Binding-site contacts:
Ligand atom NAS contacts residue HEM1 of chain 1.G at 2.1 Å.
Ligand atom CAK contacts residue TYR75 of chain 1.B at 3.7 Å (hydrophobic).
Ligand atom CBD contacts residue MET432 of chain 1.B at 3.9 Å (hydrophobic).
Ligand atom CLC contacts residue ALA263 of chain 1.B at 3.6 Å.
Ligand atom CAL contacts residue MET432 of chain 1.B at 3.8 Å (hydrophobic).
Ligand atom NAU contacts residue MET332 of chain 1.B at 3.5 Å.
Ligand atom CBA contacts residue PHE82 of chain 1.B at 3.9 Å (hydrophobic).
Ligand atom CAP contacts residue LEU328 of chain 1.B at 3.9 Å (hydrophobic).
Ligand atom CAJ contacts residue LEU328 of chain 1.B at 3.9 Å (hydrophobic).
Ligand atom CAN contacts residue TYR75 of chain 1.B at 3.0 Å (hydrophobic).
Ligand atom CAH contacts residue PRO182 of chain 1.B at 3.5 Å (hydrophobic).
Ligand atom CAI contacts residue TYR75 of chain 1.B at 3.7 Å (hydrophobic).
Ligand atom CAI contacts residue TYR88 of chain 1.B at 3.6 Å (hydrophobic).
Ligand atom CLC contacts residue PHE262 of chain 1.B at 3.4 Å.
Ligand atom NAS contacts residue ALA263 of chain 1.B at 3.8 Å.
Ligand atom CBC contacts residue PRO182 of chain 1.B at 3.6 Å (hydrophobic).
Ligand atom NAT contacts residue ALA263 of chain 1.B at 3.2 Å (h-bond).
Ligand atom NAT contacts residue THR267 of chain 1.B at 3.8 Å.
Ligand atom CBA contacts residue ALA263 of chain 1.B at 3.9 Å (hydrophobic).
Ligand atom CAP contacts residue HEM1 of chain 1.G at 3.0 Å.
Ligand atom CAO contacts residue ALA263 of chain 1.B at 2.8 Å (hydrophobic).
Ligand atom CLC contacts residue PHE82 of chain 1.B at 3.8 Å.
Ligand atom NAT contacts residue LEU328 of chain 1.B at 3.9 Å.
Ligand atom CAR contacts residue TYR75 of chain 1.B at 3.9 Å (hydrophobic).
Ligand atom OAA contacts residue LEU328 of chain 1.B at 3.9 Å.
Ligand atom OAA contacts residue VAL433 of chain 1.B at 4.0 Å.
Ligand atom CLB contacts residue HEM1 of chain 1.G at 4.0 Å.
Ligand atom CAR contacts residue LEU328 of chain 1.B at 3.8 Å (hydrophobic).
Ligand atom CBE contacts residue TYR75 of chain 1.B at 3.5 Å (hydrophobic).
Ligand atom CBH contacts residue TYR75 of chain 1.B at 3.6 Å (hydrophobic).
Ligand atom CBF contacts residue PRO182 of chain 1.B at 3.7 Å (hydrophobic).
Ligand atom CAQ contacts residue PHE82 of chain 1.B at 3.4 Å (hydrophobic).
Ligand atom NAW contacts residue TYR75 of chain 1.B at 3.0 Å (h-bond).
Ligand atom NAV contacts residue MET332 of chain 1.B at 3.4 Å.
Ligand atom OAX contacts residue PRO182 of chain 1.B at 4.0 Å.
Ligand atom NBI contacts residue LEU328 of chain 1.B at 3.6 Å.
Ligand atom CAO contacts residue THR267 of chain 1.B at 3.7 Å.
Ligand atom NBI contacts residue ALA263 of chain 1.B at 4.0 Å.
Ligand atom CAM contacts residue PHE77 of chain 1.B at 3.6 Å (hydrophobic).
Ligand atom CAO contacts residue HEM1 of chain 1.G at 3.1 Å.

The protein below binds the small molecule below.
Small molecule (SMILES): O=C(N[C@@H](Cn1cncn1)c1ccc(Cl)cc1Cl)c1ccc(-c2nnc(-c3ccccc3)o2)cc1

Sequence of chain 1.B:
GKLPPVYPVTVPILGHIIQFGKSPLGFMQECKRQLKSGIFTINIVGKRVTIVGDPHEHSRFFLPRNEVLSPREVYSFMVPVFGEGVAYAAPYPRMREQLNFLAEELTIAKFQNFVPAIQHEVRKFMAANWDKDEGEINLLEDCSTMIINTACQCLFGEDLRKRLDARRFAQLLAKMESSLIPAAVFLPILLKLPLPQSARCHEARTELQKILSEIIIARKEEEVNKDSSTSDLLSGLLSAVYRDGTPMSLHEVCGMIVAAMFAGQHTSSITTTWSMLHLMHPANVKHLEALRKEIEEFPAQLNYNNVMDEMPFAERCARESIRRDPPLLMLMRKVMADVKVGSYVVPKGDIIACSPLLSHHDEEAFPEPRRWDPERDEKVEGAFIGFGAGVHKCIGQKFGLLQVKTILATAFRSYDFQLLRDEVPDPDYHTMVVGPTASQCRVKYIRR